Binding-site contacts:
Ligand atom C1 contacts residue ASN303 of chain 1.B at 1.4 Å.
Ligand atom C7 contacts residue ASN303 of chain 1.B at 3.1 Å.
Ligand atom N2 contacts residue ASN303 of chain 1.B at 2.8 Å (h-bond).
Ligand atom O7 contacts residue SER301 of chain 1.B at 4.0 Å.
Ligand atom C3 contacts residue ASN303 of chain 1.B at 3.7 Å.
Ligand atom C5 contacts residue ASN303 of chain 1.B at 3.7 Å.
Ligand atom C8 contacts residue ASN303 of chain 1.B at 4.5 Å.
Ligand atom C2 contacts residue ASN303 of chain 1.B at 2.3 Å.
Ligand atom C4 contacts residue ASN303 of chain 1.B at 4.2 Å.
Ligand atom O5 contacts residue ASN303 of chain 1.B at 2.4 Å (h-bond).
Ligand atom O7 contacts residue ASN303 of chain 1.B at 2.8 Å (h-bond).

This small molecule binds to this protein.
Small molecule (SMILES): CC(=O)N[C@H]1[C@H](O[C@H]2[C@H](O)[C@@H](NC(C)=O)CO[C@@H]2CO[C@H]2O[C@@H](C)[C@@H](O)[C@@H](O)[C@@H]2O)O[C@H](CO)[C@@H](O[C@@H]2O[C@H](CO)[C@@H](O)[C@H](O)[C@@H]2O)[C@@H]1O

Sequence of chain 1.B:
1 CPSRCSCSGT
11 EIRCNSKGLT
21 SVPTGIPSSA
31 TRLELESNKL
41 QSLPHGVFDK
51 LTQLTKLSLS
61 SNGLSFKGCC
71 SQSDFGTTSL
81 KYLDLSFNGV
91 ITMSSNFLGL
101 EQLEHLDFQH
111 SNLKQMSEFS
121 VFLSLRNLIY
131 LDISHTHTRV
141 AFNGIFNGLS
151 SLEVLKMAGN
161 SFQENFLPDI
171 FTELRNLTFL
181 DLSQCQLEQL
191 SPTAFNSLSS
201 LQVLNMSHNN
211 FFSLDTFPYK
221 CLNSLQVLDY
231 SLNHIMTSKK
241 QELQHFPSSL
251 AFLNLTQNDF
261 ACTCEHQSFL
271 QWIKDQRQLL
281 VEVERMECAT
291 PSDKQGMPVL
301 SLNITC